Sequence of chain 1.A:
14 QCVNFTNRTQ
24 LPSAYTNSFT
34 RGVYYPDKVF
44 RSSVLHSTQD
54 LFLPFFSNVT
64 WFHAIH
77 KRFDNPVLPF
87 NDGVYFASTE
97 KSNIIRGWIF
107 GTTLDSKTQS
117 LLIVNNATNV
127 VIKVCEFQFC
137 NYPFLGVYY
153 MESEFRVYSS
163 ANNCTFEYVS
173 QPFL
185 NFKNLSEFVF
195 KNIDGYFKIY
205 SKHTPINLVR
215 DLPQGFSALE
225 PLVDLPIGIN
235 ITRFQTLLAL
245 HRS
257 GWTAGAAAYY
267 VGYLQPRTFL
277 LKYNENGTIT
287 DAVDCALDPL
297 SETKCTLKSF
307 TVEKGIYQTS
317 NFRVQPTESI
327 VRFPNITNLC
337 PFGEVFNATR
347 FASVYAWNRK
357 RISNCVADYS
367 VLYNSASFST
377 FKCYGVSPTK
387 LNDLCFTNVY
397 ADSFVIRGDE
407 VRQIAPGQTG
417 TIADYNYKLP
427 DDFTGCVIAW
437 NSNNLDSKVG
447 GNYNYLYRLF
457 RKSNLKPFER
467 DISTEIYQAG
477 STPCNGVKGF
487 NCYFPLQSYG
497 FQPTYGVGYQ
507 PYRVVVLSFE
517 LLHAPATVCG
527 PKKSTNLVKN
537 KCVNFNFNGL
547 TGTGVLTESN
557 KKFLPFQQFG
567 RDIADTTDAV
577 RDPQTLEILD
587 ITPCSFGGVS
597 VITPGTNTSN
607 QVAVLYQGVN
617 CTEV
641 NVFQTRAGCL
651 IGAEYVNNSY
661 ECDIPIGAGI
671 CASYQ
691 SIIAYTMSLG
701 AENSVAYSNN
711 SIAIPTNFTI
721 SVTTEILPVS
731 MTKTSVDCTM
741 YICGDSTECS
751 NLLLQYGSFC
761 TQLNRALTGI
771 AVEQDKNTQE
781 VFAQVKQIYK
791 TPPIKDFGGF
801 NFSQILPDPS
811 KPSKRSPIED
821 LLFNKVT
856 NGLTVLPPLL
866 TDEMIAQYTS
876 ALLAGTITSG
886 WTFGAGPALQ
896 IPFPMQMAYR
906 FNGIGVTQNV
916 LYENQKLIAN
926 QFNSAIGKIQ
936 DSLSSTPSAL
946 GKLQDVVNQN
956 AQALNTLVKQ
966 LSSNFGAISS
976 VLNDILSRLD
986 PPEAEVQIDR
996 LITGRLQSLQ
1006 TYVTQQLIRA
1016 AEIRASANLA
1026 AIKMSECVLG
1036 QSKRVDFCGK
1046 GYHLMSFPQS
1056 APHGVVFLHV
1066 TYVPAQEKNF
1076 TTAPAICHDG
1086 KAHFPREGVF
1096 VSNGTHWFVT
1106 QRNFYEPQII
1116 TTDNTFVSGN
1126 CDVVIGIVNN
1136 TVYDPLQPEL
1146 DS

Binding-site contacts:
Ligand atom O6 contacts residue LEU922 of chain 1.A at 4.4 Å.
Ligand atom C6 contacts residue LEU922 of chain 1.A at 4.4 Å (hydrophobic).
Ligand atom O6 contacts residue GLN926 of chain 1.A at 3.3 Å (h-bond).
Ligand atom C3 contacts residue ASN717 of chain 1.A at 3.8 Å.
Ligand atom O4 contacts residue LEU922 of chain 1.A at 4.0 Å.
Ligand atom C2 contacts residue ASN717 of chain 1.A at 2.5 Å.
Ligand atom C5 contacts residue GLN926 of chain 1.A at 4.4 Å.
Ligand atom C8 contacts residue ASN717 of chain 1.A at 4.5 Å.
Ligand atom O7 contacts residue GLN1071 of chain 1.A at 3.3 Å (h-bond).
Ligand atom O7 contacts residue ASN717 of chain 1.A at 3.4 Å (h-bond).
Ligand atom C2 contacts residue GLN1071 of chain 1.A at 4.2 Å.
Ligand atom C5 contacts residue LEU922 of chain 1.A at 4.0 Å (hydrophobic).
Ligand atom C6 contacts residue GLN926 of chain 1.A at 4.4 Å.
Ligand atom C1 contacts residue LEU922 of chain 1.A at 4.5 Å (hydrophobic).
Ligand atom C7 contacts residue ASN717 of chain 1.A at 3.4 Å.
Ligand atom C1 contacts residue ASN717 of chain 1.A at 1.4 Å.
Ligand atom N2 contacts residue ASN717 of chain 1.A at 2.9 Å (h-bond).
Ligand atom C7 contacts residue GLN1071 of chain 1.A at 4.3 Å.
Ligand atom C1 contacts residue GLN1071 of chain 1.A at 3.7 Å.
Ligand atom C4 contacts residue LEU922 of chain 1.A at 4.5 Å (hydrophobic).
Ligand atom C7 contacts residue LEU922 of chain 1.A at 3.9 Å (hydrophobic).
Ligand atom C4 contacts residue ASN717 of chain 1.A at 4.2 Å.
Ligand atom C8 contacts residue LEU922 of chain 1.A at 4.2 Å (hydrophobic).
Ligand atom O7 contacts residue LEU922 of chain 1.A at 3.4 Å.
Ligand atom C5 contacts residue ASN717 of chain 1.A at 3.7 Å.
Ligand atom O5 contacts residue ASN717 of chain 1.A at 2.4 Å (h-bond).
Ligand atom O5 contacts residue GLN1071 of chain 1.A at 3.5 Å (h-bond).

A protein and the small-molecule ligand that binds it are described below.
Small molecule (SMILES): CC(=O)N[C@H]1[C@H](O[C@H]2[C@H](O)[C@@H](NC(C)=O)CO[C@@H]2CO)O[C@H](CO)[C@@H](O)[C@@H]1O